Binding-site contacts:
Ligand atom O5' contacts residue LYS131 of chain 1.C at 3.3 Å.
Ligand atom O3' contacts residue THR13 of chain 2.D at 4.4 Å.
Ligand atom O2 contacts residue ARG12 of chain 2.D at 3.6 Å.
Ligand atom C4' contacts residue ARG12 of chain 2.D at 3.6 Å.
Ligand atom O2' contacts residue ASP11 of chain 2.D at 3.5 Å.
Ligand atom O5' contacts residue ARG12 of chain 2.D at 4.1 Å.
Ligand atom O4' contacts residue ARG12 of chain 2.D at 4.0 Å.
Ligand atom OP2 contacts residue SER73 of chain 1.C at 4.0 Å.
Ligand atom P contacts residue TYR111 of chain 2.D at 4.5 Å.
Ligand atom C5' contacts residue ARG12 of chain 2.D at 4.3 Å.
Ligand atom O2' contacts residue TYR111 of chain 2.D at 4.3 Å.
Ligand atom OP1 contacts residue TRP75 of chain 1.C at 3.9 Å.
Ligand atom C1' contacts residue ARG12 of chain 2.D at 3.9 Å.
Ligand atom P contacts residue SER73 of chain 1.C at 4.1 Å.
Ligand atom P contacts residue TRP75 of chain 1.C at 4.3 Å.
Ligand atom OP1 contacts residue SER73 of chain 1.C at 3.2 Å (h-bond).
Ligand atom C2 contacts residue ARG12 of chain 2.D at 4.5 Å.
Ligand atom O5' contacts residue TYR111 of chain 2.D at 4.4 Å.
Ligand atom C4' contacts residue TRP75 of chain 1.C at 4.5 Å (hydrophobic).
Ligand atom O2' contacts residue THR13 of chain 2.D at 3.8 Å.
Ligand atom OP1 contacts residue THR176 of chain 1.C at 3.4 Å (h-bond).
Ligand atom OP1 contacts residue TYR111 of chain 2.D at 3.6 Å (h-bond).
Ligand atom C5' contacts residue LYS131 of chain 1.C at 4.2 Å.
Ligand atom O2' contacts residue VAL14 of chain 2.D at 4.3 Å.
Ligand atom O3' contacts residue TRP75 of chain 1.C at 3.6 Å.
Ligand atom O2' contacts residue ARG12 of chain 2.D at 3.6 Å.
Ligand atom OP1 contacts residue VAL14 of chain 2.D at 3.4 Å.

The protein below binds the small molecule below.
Small molecule (SMILES): Nc1ccn([C@@H]2O[C@H](CO[P](=O)(O)O[C@H]3[C@@H](O)[C@H](n4ccc(N)nc4=O)O[C@@H]3CO[P](=O)(O)O[C@H]3[C@@H](O)[C@H](n4ccc(N)nc4=O)O[C@@H]3CO)[C@@H](O)[C@H]2O)c(=O)n1

Sequence of chain 1.C:
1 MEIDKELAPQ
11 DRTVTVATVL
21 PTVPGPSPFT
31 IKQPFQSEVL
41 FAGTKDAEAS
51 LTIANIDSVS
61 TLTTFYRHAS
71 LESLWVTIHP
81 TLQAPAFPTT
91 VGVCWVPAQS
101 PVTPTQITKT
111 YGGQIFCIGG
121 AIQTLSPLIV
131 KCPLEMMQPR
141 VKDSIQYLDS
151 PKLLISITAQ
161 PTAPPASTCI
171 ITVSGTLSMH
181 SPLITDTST

Sequence of chain 2.D:
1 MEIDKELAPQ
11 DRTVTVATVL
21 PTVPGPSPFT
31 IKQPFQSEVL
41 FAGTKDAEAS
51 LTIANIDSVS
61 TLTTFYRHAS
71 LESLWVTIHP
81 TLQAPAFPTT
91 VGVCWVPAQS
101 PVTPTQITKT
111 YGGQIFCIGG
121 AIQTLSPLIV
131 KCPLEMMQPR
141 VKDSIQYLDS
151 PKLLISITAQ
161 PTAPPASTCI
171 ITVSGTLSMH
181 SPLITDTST